Binding-site contacts:
Ligand atom O5 contacts residue ASN136 of chain 1.A at 2.4 Å (h-bond).
Ligand atom C1 contacts residue PHE160 of chain 1.A at 4.1 Å (hydrophobic).
Ligand atom C6 contacts residue PHE160 of chain 1.A at 4.0 Å (hydrophobic).
Ligand atom C7 contacts residue VAL113 of chain 1.A at 4.2 Å (hydrophobic).
Ligand atom O5 contacts residue PHE160 of chain 1.A at 3.5 Å.
Ligand atom N2 contacts residue ASN136 of chain 1.A at 2.9 Å (h-bond).
Ligand atom C5 contacts residue PHE160 of chain 1.A at 4.3 Å (hydrophobic).
Ligand atom O7 contacts residue ASN136 of chain 1.A at 3.6 Å (h-bond).
Ligand atom O7 contacts residue VAL113 of chain 1.A at 3.8 Å.
Ligand atom C3 contacts residue ASN136 of chain 1.A at 3.8 Å.
Ligand atom C2 contacts residue ASN136 of chain 1.A at 2.4 Å.
Ligand atom C1 contacts residue ASN136 of chain 1.A at 1.4 Å.
Ligand atom O6 contacts residue MAN4 of chain 1.E at 3.4 Å (h-bond).
Ligand atom C6 contacts residue MAN4 of chain 1.E at 4.2 Å.
Ligand atom C7 contacts residue ASN136 of chain 1.A at 3.5 Å.
Ligand atom C8 contacts residue VAL113 of chain 1.A at 4.3 Å (hydrophobic).
Ligand atom C8 contacts residue LEU111 of chain 1.A at 3.9 Å (hydrophobic).
Ligand atom C5 contacts residue ASN136 of chain 1.A at 3.7 Å.
Ligand atom C4 contacts residue ASN136 of chain 1.A at 4.3 Å.
Ligand atom O6 contacts residue PHE160 of chain 1.A at 4.1 Å.

This small molecule binds to this protein.
Small molecule (SMILES): CC(=O)N[C@H]1[C@H](O[C@H]2[C@H](O)[C@@H](NC(C)=O)CO[C@@H]2CO)O[C@H](CO)[C@@H](O)[C@@H]1O

Sequence of chain 1.A:
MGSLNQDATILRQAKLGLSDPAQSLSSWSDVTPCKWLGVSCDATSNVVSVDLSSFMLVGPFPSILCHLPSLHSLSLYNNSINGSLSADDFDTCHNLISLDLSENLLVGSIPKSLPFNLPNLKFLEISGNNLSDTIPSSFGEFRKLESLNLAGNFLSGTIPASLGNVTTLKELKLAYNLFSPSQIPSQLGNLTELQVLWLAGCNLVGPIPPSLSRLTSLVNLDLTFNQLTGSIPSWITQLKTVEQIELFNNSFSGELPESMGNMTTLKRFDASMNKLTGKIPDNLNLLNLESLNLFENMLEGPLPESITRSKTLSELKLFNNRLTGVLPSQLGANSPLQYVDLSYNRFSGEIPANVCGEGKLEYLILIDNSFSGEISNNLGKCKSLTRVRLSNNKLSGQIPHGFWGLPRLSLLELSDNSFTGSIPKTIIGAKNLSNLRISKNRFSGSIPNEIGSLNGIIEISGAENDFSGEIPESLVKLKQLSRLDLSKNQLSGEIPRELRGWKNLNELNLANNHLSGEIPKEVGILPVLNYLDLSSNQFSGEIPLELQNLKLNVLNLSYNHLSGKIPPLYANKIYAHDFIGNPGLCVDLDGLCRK